A protein and the small-molecule ligand that binds it are described below.
Small molecule (SMILES): CC(=O)N[C@@H]1[C@@H](O)[C@H](O)[C@@H](CO)O[C@H]1O

Sequence of chain 1.A:
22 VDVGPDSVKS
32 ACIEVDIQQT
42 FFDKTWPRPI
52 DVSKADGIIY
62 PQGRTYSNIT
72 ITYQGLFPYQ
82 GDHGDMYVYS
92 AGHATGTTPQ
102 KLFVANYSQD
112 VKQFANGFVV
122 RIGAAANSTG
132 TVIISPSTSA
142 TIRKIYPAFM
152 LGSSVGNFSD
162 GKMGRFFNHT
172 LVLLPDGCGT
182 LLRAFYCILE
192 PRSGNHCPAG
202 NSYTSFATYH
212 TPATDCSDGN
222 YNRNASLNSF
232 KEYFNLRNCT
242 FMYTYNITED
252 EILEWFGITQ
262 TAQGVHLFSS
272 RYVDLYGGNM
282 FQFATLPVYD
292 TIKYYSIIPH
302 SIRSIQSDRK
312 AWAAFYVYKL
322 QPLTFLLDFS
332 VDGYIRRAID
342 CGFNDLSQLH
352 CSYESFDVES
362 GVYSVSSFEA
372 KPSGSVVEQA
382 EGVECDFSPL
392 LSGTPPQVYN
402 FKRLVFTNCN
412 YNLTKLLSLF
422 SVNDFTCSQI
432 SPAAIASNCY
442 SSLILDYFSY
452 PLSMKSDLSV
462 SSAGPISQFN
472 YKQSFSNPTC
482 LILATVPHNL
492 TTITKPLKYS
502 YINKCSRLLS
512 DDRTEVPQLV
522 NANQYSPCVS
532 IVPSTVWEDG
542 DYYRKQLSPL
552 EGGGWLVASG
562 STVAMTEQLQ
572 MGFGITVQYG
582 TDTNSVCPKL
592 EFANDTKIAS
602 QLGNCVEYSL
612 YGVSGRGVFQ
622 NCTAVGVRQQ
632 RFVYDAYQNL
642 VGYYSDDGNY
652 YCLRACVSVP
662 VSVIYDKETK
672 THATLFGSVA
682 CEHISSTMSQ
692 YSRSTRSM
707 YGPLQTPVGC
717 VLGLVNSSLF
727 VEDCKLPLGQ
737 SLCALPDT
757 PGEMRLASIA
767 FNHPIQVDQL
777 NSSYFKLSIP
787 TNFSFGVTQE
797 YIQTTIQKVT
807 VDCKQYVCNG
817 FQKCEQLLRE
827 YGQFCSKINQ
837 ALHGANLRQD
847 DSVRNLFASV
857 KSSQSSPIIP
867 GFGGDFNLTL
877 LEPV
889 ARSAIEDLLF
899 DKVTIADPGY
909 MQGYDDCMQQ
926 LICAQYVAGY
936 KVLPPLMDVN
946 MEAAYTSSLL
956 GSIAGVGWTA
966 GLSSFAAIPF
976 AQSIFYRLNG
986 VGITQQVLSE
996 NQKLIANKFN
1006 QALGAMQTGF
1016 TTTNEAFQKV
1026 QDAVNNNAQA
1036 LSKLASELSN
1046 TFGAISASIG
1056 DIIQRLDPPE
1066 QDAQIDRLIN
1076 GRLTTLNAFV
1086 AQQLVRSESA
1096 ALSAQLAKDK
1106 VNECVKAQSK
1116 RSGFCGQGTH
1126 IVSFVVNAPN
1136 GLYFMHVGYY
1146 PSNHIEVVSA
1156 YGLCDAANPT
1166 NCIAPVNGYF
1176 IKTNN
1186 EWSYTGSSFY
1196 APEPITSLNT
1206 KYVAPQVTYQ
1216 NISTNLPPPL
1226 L

Binding-site contacts:
Ligand atom O5 contacts residue ASN247 of chain 1.A at 2.4 Å (h-bond).
Ligand atom C3 contacts residue ASN247 of chain 1.A at 3.8 Å.
Ligand atom C7 contacts residue ASN247 of chain 1.A at 3.4 Å.
Ligand atom N2 contacts residue ASN247 of chain 1.A at 2.9 Å (h-bond).
Ligand atom O7 contacts residue TYR246 of chain 1.A at 3.5 Å (h-bond).
Ligand atom C4 contacts residue ASN247 of chain 1.A at 4.2 Å.
Ligand atom O7 contacts residue THR245 of chain 1.A at 2.5 Å (h-bond).
Ligand atom C2 contacts residue ASN247 of chain 1.A at 2.4 Å.
Ligand atom C8 contacts residue ASN247 of chain 1.A at 3.5 Å.
Ligand atom N2 contacts residue THR245 of chain 1.A at 3.8 Å.
Ligand atom C1 contacts residue ASN247 of chain 1.A at 1.4 Å.
Ligand atom C5 contacts residue ASN247 of chain 1.A at 3.7 Å.
Ligand atom C7 contacts residue THR245 of chain 1.A at 3.3 Å.
Ligand atom O7 contacts residue ASN247 of chain 1.A at 3.9 Å.